Sequence of chain 1.A:
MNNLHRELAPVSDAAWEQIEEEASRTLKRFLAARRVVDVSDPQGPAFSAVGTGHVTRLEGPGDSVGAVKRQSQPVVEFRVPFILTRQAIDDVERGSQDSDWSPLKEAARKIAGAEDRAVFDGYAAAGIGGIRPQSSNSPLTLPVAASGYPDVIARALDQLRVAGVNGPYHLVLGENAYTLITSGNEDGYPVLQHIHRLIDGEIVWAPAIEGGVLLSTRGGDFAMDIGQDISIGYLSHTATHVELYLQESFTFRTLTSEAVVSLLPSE

This small molecule binds to this protein.
Small molecule (SMILES): CC[C@H](C)[C@H](NC(=O)[C@H](CC(N)=O)NC(=O)[C@H](CC(C)C)NC(=O)[C@H](CO)NC(=O)CNC(=O)[C@@H](N)CO)C(=O)NCC(=O)N[C@@H](CO)C(=O)N[C@@H](CC(C)C)C(=O)N[C@H](C=O)CCCCN

Binding-site contacts:
Ligand atom CB contacts residue VAL39 of chain 1.A at 3.8 Å (hydrophobic).
Ligand atom CD1 contacts residue LYS28 of chain 1.A at 3.4 Å.
Ligand atom O contacts residue ASN2 of chain 1.A at 3.8 Å.
Ligand atom C contacts residue ARG34 of chain 1.A at 3.7 Å.
Ligand atom CB contacts residue SER24 of chain 1.A at 3.8 Å.
Ligand atom CD1 contacts residue ILE230 of chain 1.A at 3.5 Å (hydrophobic).
Ligand atom N contacts residue ILE230 of chain 1.A at 3.1 Å (h-bond).
Ligand atom CA contacts residue ARG6 of chain 1.A at 3.7 Å.
Ligand atom N contacts residue ARG34 of chain 1.A at 3.7 Å.
Ligand atom OG contacts residue ARG34 of chain 1.A at 3.7 Å.
Ligand atom CB contacts residue ILE230 of chain 1.A at 3.6 Å (hydrophobic).
Ligand atom CG contacts residue ILE230 of chain 1.A at 3.6 Å (hydrophobic).
Ligand atom OG contacts residue ASP229 of chain 1.A at 3.6 Å.
Ligand atom N contacts residue ARG34 of chain 1.A at 3.9 Å.
Ligand atom N contacts residue ARG34 of chain 1.A at 3.4 Å (salt-bridge).
Ligand atom O contacts residue ARG34 of chain 1.A at 2.8 Å (salt-bridge).
Ligand atom O contacts residue ILE232 of chain 1.A at 3.6 Å (h-bond).
Ligand atom CA contacts residue ASP229 of chain 1.A at 3.8 Å.
Ligand atom O contacts residue SER231 of chain 1.A at 3.2 Å.
Ligand atom C contacts residue SER231 of chain 1.A at 3.8 Å.
Ligand atom CD1 contacts residue LEU27 of chain 1.A at 3.6 Å (hydrophobic).
Ligand atom CE contacts residue VAL37 of chain 1.A at 3.7 Å (hydrophobic).
Ligand atom CG contacts residue ARG35 of chain 1.A at 3.1 Å.
Ligand atom CE contacts residue ARG35 of chain 1.A at 3.8 Å.
Ligand atom CD2 contacts residue SER24 of chain 1.A at 3.5 Å.
Ligand atom O contacts residue ARG6 of chain 1.A at 3.4 Å (salt-bridge).
Ligand atom CE contacts residue VAL36 of chain 1.A at 3.7 Å (hydrophobic).
Ligand atom CA contacts residue ARG35 of chain 1.A at 3.8 Å.
Ligand atom N contacts residue ASP229 of chain 1.A at 2.8 Å (salt-bridge).
Ligand atom N contacts residue ASP229 of chain 1.A at 3.2 Å (salt-bridge).
Ligand atom C contacts residue ASP229 of chain 1.A at 3.8 Å.
Ligand atom CA contacts residue ASP229 of chain 1.A at 3.6 Å.
Ligand atom O contacts residue LEU4 of chain 1.A at 3.7 Å.
Ligand atom NZ contacts residue THR217 of chain 1.A at 3.8 Å.
Ligand atom CB contacts residue ARG35 of chain 1.A at 3.4 Å.
Ligand atom CD2 contacts residue GLU20 of chain 1.A at 3.6 Å.
Ligand atom CG2 contacts residue LEU31 of chain 1.A at 3.8 Å (hydrophobic).
Ligand atom CD1 contacts residue LEU27 of chain 1.A at 3.8 Å (hydrophobic).
Ligand atom CA contacts residue SER231 of chain 1.A at 3.6 Å.
Ligand atom CD1 contacts residue LEU31 of chain 1.A at 3.6 Å (hydrophobic).